This protein binds this small molecule.
Small molecule (SMILES): CCCCCC(=O)O

Sequence of chain 1.D:
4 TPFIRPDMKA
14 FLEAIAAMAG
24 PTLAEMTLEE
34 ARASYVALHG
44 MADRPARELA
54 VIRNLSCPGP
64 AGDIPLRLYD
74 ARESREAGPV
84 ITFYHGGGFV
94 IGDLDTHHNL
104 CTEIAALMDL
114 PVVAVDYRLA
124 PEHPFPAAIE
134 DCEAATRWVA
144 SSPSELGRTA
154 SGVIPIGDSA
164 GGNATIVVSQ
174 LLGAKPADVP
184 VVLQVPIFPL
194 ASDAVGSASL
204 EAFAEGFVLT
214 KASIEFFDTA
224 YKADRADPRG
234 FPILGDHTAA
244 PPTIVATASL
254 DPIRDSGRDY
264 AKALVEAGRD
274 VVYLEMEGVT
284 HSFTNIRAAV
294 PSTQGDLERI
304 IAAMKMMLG

Binding-site contacts:
Ligand atom CD contacts residue ALA27 of chain 1.D at 4.3 Å (hydrophobic).
Ligand atom CG contacts residue LEU31 of chain 1.D at 3.7 Å (hydrophobic).
Ligand atom CD contacts residue DMS1 of chain 1.ZB at 4.0 Å.
Ligand atom CB contacts residue PHE219 of chain 1.D at 3.6 Å (hydrophobic).
Ligand atom C6 contacts residue LEU31 of chain 1.D at 3.4 Å (hydrophobic).
Ligand atom C6 contacts residue PHE219 of chain 1.D at 3.3 Å (hydrophobic).
Ligand atom O contacts residue PRO124 of chain 1.D at 3.8 Å.
Ligand atom CA contacts residue PHE219 of chain 1.D at 4.1 Å (hydrophobic).
Ligand atom CG contacts residue MET29 of chain 1.D at 4.5 Å (hydrophobic).
Ligand atom CA contacts residue PRO124 of chain 1.D at 3.9 Å (hydrophobic).
Ligand atom C6 contacts residue MET29 of chain 1.D at 3.0 Å (hydrophobic).
Ligand atom CA contacts residue LEU31 of chain 1.D at 4.2 Å (hydrophobic).
Ligand atom CD contacts residue LEU26 of chain 1.D at 3.7 Å (hydrophobic).
Ligand atom CG contacts residue DMS1 of chain 1.ZB at 4.1 Å.
Ligand atom C6 contacts residue THR30 of chain 1.D at 3.5 Å.
Ligand atom CG contacts residue PHE219 of chain 1.D at 3.8 Å (hydrophobic).
Ligand atom C6 contacts residue LEU26 of chain 1.D at 2.9 Å (hydrophobic).
Ligand atom O contacts residue ALA223 of chain 1.D at 3.5 Å.
Ligand atom CD contacts residue PHE219 of chain 1.D at 3.6 Å (hydrophobic).
Ligand atom CD contacts residue THR30 of chain 1.D at 4.1 Å.
Ligand atom CD contacts residue MET29 of chain 1.D at 3.0 Å (hydrophobic).
Ligand atom C contacts residue PRO124 of chain 1.D at 4.1 Å (hydrophobic).
Ligand atom C6 contacts residue ALA34 of chain 1.D at 4.0 Å (hydrophobic).
Ligand atom CD contacts residue LEU31 of chain 1.D at 3.7 Å (hydrophobic).